Sequence of chain 1.C:
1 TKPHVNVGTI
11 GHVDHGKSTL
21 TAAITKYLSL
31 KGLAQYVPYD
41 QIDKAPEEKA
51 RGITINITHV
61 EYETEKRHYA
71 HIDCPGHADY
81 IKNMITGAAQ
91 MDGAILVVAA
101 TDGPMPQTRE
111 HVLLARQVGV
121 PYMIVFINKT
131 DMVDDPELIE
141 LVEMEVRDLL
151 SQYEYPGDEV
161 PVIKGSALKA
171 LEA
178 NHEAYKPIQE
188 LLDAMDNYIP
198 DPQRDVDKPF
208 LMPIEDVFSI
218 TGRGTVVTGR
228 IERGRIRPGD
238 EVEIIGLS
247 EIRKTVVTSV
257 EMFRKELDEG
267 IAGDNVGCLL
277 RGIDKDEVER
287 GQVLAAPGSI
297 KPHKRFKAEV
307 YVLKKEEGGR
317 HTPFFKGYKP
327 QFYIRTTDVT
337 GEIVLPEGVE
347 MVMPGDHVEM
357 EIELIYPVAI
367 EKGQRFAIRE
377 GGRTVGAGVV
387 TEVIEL

The protein below binds the small molecule below.
Small molecule (SMILES): OC[C@H]1O[C@@](CO)(O[C@H]2O[C@H](CO)[C@@H](O)[C@H](O)[C@H]2O)[C@@H](O)[C@@H]1O

Binding-site contacts:
Ligand atom C3 contacts residue PHE259 of chain 1.C at 3.8 Å (hydrophobic).
Ligand atom C1 contacts residue GLY273 of chain 1.C at 3.5 Å.
Ligand atom O1 contacts residue ASN271 of chain 1.C at 4.0 Å.
Ligand atom O2 contacts residue VAL223 of chain 1.C at 3.8 Å.
Ligand atom O3 contacts residue ILE217 of chain 1.C at 3.8 Å.
Ligand atom C1 contacts residue THR225 of chain 1.C at 4.2 Å.
Ligand atom C4 contacts residue ILE217 of chain 1.C at 3.9 Å (hydrophobic).
Ligand atom O4 contacts residue ARG260 of chain 1.C at 3.5 Å (salt-bridge).
Ligand atom C4 contacts residue ARG260 of chain 1.C at 3.9 Å.
Ligand atom O1 contacts residue GLU257 of chain 1.C at 3.8 Å.
Ligand atom C2 contacts residue VAL223 of chain 1.C at 4.1 Å (hydrophobic).
Ligand atom O3 contacts residue MET258 of chain 1.C at 3.8 Å.
Ligand atom O4 contacts residue ARG220 of chain 1.C at 4.0 Å.
Ligand atom C1 contacts residue PHE215 of chain 1.C at 3.9 Å (hydrophobic).
Ligand atom C6 contacts residue SO41 of chain 1.BA at 3.1 Å.
Ligand atom C5 contacts residue SO41 of chain 1.BA at 3.8 Å.
Ligand atom C2 contacts residue PHE215 of chain 1.C at 3.9 Å (hydrophobic).
Ligand atom O3 contacts residue ARG260 of chain 1.C at 3.1 Å (salt-bridge).
Ligand atom O6 contacts residue PHE215 of chain 1.C at 3.8 Å.
Ligand atom C4 contacts residue ARG220 of chain 1.C at 4.2 Å.
Ligand atom C3 contacts residue ARG260 of chain 1.C at 4.0 Å.
Ligand atom C1 contacts residue GLU257 of chain 1.C at 3.7 Å.
Ligand atom O1 contacts residue GLY273 of chain 1.C at 3.6 Å (h-bond).
Ligand atom O1 contacts residue VAL272 of chain 1.C at 3.7 Å.
Ligand atom O4 contacts residue GLU257 of chain 1.C at 4.2 Å.
Ligand atom O4 contacts residue ILE217 of chain 1.C at 4.2 Å.
Ligand atom C1 contacts residue VAL272 of chain 1.C at 4.2 Å (hydrophobic).
Ligand atom C3 contacts residue ARG220 of chain 1.C at 4.0 Å.
Ligand atom O3 contacts residue GLU257 of chain 1.C at 4.0 Å.
Ligand atom O3 contacts residue PHE259 of chain 1.C at 3.5 Å (h-bond).
Ligand atom O3 contacts residue GLU257 of chain 1.C at 2.6 Å (salt-bridge).
Ligand atom C4 contacts residue SO41 of chain 1.BA at 3.6 Å.
Ligand atom O2 contacts residue GLY273 of chain 1.C at 3.6 Å.
Ligand atom O4 contacts residue SO41 of chain 1.BA at 3.1 Å (h-bond).
Ligand atom O4 contacts residue PHE259 of chain 1.C at 3.6 Å.
Ligand atom O5 contacts residue PHE215 of chain 1.C at 3.6 Å.
Ligand atom O2 contacts residue GLU257 of chain 1.C at 3.7 Å.
Ligand atom C2 contacts residue GLU257 of chain 1.C at 4.2 Å.
Ligand atom O3 contacts residue ARG220 of chain 1.C at 2.8 Å (salt-bridge).
Ligand atom C3 contacts residue GLU257 of chain 1.C at 3.5 Å.